Binding-site contacts:
Ligand atom C7 contacts residue ALA50 of chain 1.C at 3.7 Å (hydrophobic).
Ligand atom C9 contacts residue CYS210 of chain 1.C at 3.8 Å (hydrophobic).
Ligand atom C17 contacts residue ILE123 of chain 1.C at 3.7 Å (hydrophobic).
Ligand atom O1 contacts residue ARG94 of chain 1.C at 3.3 Å (salt-bridge).
Ligand atom O4 contacts residue PHE91 of chain 1.C at 3.5 Å.
Ligand atom C11 contacts residue ILE46 of chain 1.C at 3.6 Å (hydrophobic).
Ligand atom C20 contacts residue ILE88 of chain 1.C at 3.4 Å (hydrophobic).
Ligand atom C13 contacts residue CYS210 of chain 1.C at 3.8 Å (hydrophobic).
Ligand atom O2 contacts residue ALA105 of chain 1.C at 3.7 Å.
Ligand atom O3 contacts residue ALA50 of chain 1.C at 3.4 Å.
Ligand atom C12 contacts residue CYS210 of chain 1.C at 3.8 Å (hydrophobic).
Ligand atom C19 contacts residue ASN84 of chain 1.C at 3.0 Å.
Ligand atom C2 contacts residue PHE91 of chain 1.C at 3.8 Å (hydrophobic).
Ligand atom C24 contacts residue PHE217 of chain 1.C at 3.8 Å (hydrophobic).
Ligand atom C4 contacts residue ILE46 of chain 1.C at 3.6 Å (hydrophobic).
Ligand atom C23 contacts residue HIS213 of chain 1.C at 3.5 Å.
Ligand atom O2 contacts residue PHE91 of chain 1.C at 3.7 Å.
Ligand atom C5 contacts residue PHE91 of chain 1.C at 3.9 Å (hydrophobic).
Ligand atom O1 contacts residue LEU104 of chain 1.C at 3.2 Å.
Ligand atom C6 contacts residue LEU87 of chain 1.C at 3.6 Å (hydrophobic).
Ligand atom C14 contacts residue CYS210 of chain 1.C at 3.6 Å (hydrophobic).
Ligand atom C21 contacts residue PHE91 of chain 1.C at 3.7 Å (hydrophobic).
Ligand atom O4 contacts residue ILE88 of chain 1.C at 3.4 Å.
Ligand atom O2 contacts residue GLN53 of chain 1.C at 3.3 Å.
Ligand atom C6 contacts residue ALA50 of chain 1.C at 3.6 Å (hydrophobic).
Ligand atom C4 contacts residue PHE91 of chain 1.C at 3.7 Å (hydrophobic).
Ligand atom C1 contacts residue PHE91 of chain 1.C at 3.8 Å (hydrophobic).
Ligand atom C20 contacts residue ASN84 of chain 1.C at 3.2 Å.
Ligand atom C20 contacts residue CYS210 of chain 1.C at 3.6 Å (hydrophobic).
Ligand atom O2 contacts residue ARG94 of chain 1.C at 3.1 Å (salt-bridge).
Ligand atom O1 contacts residue ALA105 of chain 1.C at 2.8 Å (h-bond).
Ligand atom C5 contacts residue ALA50 of chain 1.C at 3.8 Å (hydrophobic).
Ligand atom C1 contacts residue ALA105 of chain 1.C at 3.7 Å (hydrophobic).
Ligand atom C23 contacts residue PHE217 of chain 1.C at 3.6 Å (hydrophobic).
Ligand atom C3 contacts residue PHE91 of chain 1.C at 3.6 Å (hydrophobic).
Ligand atom C1 contacts residue ARG94 of chain 1.C at 3.5 Å.
Ligand atom C12 contacts residue ILE46 of chain 1.C at 3.7 Å (hydrophobic).
Ligand atom C10 contacts residue ILE46 of chain 1.C at 3.7 Å (hydrophobic).
Ligand atom O1 contacts residue ALA49 of chain 1.C at 3.6 Å.
Ligand atom C13 contacts residue ILE46 of chain 1.C at 3.9 Å (hydrophobic).

This protein binds this small molecule.
Small molecule (SMILES): CC1(C)CCC(C)(C)c2cc(C3(c4ccc(C(=O)[O-])cc4)OCCO3)ccc21

Sequence of chain 1.C:
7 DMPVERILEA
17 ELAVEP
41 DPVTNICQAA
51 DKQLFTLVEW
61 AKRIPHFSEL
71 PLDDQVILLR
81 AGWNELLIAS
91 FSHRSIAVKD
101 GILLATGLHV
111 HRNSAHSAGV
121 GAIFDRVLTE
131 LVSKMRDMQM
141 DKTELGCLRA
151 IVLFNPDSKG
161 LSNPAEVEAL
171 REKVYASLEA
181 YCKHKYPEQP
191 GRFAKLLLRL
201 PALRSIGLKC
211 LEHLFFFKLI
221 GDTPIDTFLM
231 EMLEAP